Sequence of chain 1.A:
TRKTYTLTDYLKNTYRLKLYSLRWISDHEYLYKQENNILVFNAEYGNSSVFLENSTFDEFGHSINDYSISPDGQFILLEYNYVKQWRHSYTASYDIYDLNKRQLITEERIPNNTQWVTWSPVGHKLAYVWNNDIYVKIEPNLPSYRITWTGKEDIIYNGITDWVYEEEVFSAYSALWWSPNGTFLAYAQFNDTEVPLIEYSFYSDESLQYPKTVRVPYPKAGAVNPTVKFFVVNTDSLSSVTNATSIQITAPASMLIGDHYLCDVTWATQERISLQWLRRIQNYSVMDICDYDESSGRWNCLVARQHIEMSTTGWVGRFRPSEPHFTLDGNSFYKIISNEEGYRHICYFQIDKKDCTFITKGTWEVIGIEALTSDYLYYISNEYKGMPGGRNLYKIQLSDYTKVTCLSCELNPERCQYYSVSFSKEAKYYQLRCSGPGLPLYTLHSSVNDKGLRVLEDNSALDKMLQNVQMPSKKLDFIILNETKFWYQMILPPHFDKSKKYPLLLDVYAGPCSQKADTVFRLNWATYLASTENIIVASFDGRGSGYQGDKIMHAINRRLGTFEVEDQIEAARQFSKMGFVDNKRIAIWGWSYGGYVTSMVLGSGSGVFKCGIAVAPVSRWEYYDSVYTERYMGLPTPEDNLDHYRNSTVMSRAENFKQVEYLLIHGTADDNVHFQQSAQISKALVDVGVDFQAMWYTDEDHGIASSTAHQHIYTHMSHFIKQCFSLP

A small-molecule ligand and the protein it binds are described below.
Small molecule (SMILES): CC(=O)N[C@H]1[C@H](O[C@H]2[C@H](O)[C@@H](NC(C)=O)CO[C@@H]2CO)O[C@H](CO)[C@@H](O)[C@@H]1O

Binding-site contacts:
Ligand atom O7 contacts residue ASN47 of chain 1.A at 3.6 Å.
Ligand atom C8 contacts residue VAL40 of chain 1.A at 3.4 Å (hydrophobic).
Ligand atom C1 contacts residue ASN42 of chain 1.A at 4.2 Å.
Ligand atom C8 contacts residue PHE41 of chain 1.A at 4.2 Å (hydrophobic).
Ligand atom C8 contacts residue ASN47 of chain 1.A at 4.2 Å.
Ligand atom C4 contacts residue ASN47 of chain 1.A at 4.2 Å.
Ligand atom C8 contacts residue SER49 of chain 1.A at 4.2 Å.
Ligand atom N2 contacts residue ASN42 of chain 1.A at 4.1 Å.
Ligand atom C7 contacts residue VAL40 of chain 1.A at 4.4 Å (hydrophobic).
Ligand atom N2 contacts residue ASN47 of chain 1.A at 3.1 Å (h-bond).
Ligand atom O5 contacts residue ASN47 of chain 1.A at 2.2 Å (h-bond).
Ligand atom C3 contacts residue ASN47 of chain 1.A at 3.8 Å.
Ligand atom C8 contacts residue SER48 of chain 1.A at 4.3 Å.
Ligand atom O6 contacts residue TYR45 of chain 1.A at 4.4 Å.
Ligand atom C7 contacts residue GLU29 of chain 1.A at 4.5 Å.
Ligand atom C5 contacts residue ASN47 of chain 1.A at 3.6 Å.
Ligand atom O7 contacts residue SER48 of chain 1.A at 3.3 Å.
Ligand atom C8 contacts residue GLU29 of chain 1.A at 3.5 Å.
Ligand atom C7 contacts residue SER48 of chain 1.A at 4.2 Å.
Ligand atom C2 contacts residue ASN47 of chain 1.A at 2.4 Å.
Ligand atom O7 contacts residue SER49 of chain 1.A at 2.7 Å (h-bond).
Ligand atom C7 contacts residue SER49 of chain 1.A at 3.7 Å.
Ligand atom C1 contacts residue ASN47 of chain 1.A at 1.4 Å.
Ligand atom C7 contacts residue ASN47 of chain 1.A at 3.6 Å.
Ligand atom C8 contacts residue ASN42 of chain 1.A at 4.0 Å.
Ligand atom N2 contacts residue GLU29 of chain 1.A at 4.3 Å.